Sequence of chain 1.A:
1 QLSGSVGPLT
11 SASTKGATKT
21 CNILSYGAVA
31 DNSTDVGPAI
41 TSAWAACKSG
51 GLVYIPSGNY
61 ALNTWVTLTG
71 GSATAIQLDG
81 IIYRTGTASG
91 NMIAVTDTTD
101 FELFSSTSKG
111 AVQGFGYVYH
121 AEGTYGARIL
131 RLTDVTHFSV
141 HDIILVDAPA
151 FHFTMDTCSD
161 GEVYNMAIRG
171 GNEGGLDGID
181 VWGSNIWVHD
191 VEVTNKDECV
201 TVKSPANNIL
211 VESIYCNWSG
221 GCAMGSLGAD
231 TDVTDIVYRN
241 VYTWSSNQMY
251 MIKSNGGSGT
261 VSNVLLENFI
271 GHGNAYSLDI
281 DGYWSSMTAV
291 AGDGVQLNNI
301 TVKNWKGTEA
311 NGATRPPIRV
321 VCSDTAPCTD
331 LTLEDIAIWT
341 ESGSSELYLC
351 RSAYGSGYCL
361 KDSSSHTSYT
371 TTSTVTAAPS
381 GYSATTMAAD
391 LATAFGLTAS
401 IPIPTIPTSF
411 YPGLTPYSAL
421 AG

The protein below binds the small molecule below.
Small molecule (SMILES): OC[C@H]1O[C@H](O)[C@@H](O)[C@@H](O)[C@@H]1O

Binding-site contacts:
Ligand atom C6 contacts residue SER380 of chain 1.A at 4.4 Å.
Ligand atom C1 contacts residue GLY381 of chain 1.A at 4.5 Å.
Ligand atom C5 contacts residue SER380 of chain 1.A at 3.0 Å.
Ligand atom C1 contacts residue SER380 of chain 1.A at 1.4 Å.
Ligand atom C3 contacts residue GLY381 of chain 1.A at 4.2 Å.
Ligand atom C2 contacts residue SER380 of chain 1.A at 2.4 Å.
Ligand atom O2 contacts residue SER380 of chain 1.A at 3.6 Å.
Ligand atom O3 contacts residue SER380 of chain 1.A at 4.4 Å.
Ligand atom O4 contacts residue SER380 of chain 1.A at 4.3 Å.
Ligand atom C3 contacts residue SER380 of chain 1.A at 3.1 Å.
Ligand atom O5 contacts residue SER380 of chain 1.A at 2.4 Å (h-bond).
Ligand atom C4 contacts residue SER380 of chain 1.A at 3.6 Å.